This small molecule binds to this protein.
Small molecule (SMILES): CC(=O)N[C@@H]1[C@@H](O)[C@H](O)[C@@H](CO)O[C@H]1O

Sequence of chain 1.C:
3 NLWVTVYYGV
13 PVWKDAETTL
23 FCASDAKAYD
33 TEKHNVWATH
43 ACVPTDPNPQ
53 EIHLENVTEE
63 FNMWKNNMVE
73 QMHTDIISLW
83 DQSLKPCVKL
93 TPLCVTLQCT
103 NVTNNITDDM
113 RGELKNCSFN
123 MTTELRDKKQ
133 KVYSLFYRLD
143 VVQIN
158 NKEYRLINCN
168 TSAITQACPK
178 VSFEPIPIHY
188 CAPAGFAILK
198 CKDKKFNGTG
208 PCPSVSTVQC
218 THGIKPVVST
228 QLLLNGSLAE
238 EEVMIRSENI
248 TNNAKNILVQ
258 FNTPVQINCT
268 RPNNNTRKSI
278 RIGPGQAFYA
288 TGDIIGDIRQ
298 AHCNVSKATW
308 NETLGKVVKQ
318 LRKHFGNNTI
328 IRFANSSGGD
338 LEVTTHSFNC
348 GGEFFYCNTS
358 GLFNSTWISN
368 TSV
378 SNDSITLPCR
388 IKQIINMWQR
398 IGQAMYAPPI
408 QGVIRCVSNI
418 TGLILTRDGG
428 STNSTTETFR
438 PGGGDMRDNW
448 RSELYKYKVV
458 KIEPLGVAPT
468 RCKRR

Binding-site contacts:
Ligand atom O6 contacts residue TYR135 of chain 1.C at 4.1 Å.
Ligand atom C6 contacts residue TYR135 of chain 1.C at 4.4 Å (hydrophobic).
Ligand atom O5 contacts residue ASN118 of chain 1.C at 2.4 Å (h-bond).
Ligand atom C5 contacts residue TYR135 of chain 1.C at 3.6 Å (hydrophobic).
Ligand atom C3 contacts residue ASN118 of chain 1.C at 3.8 Å.
Ligand atom C8 contacts residue ASN118 of chain 1.C at 4.4 Å.
Ligand atom C7 contacts residue ASN118 of chain 1.C at 3.3 Å.
Ligand atom N2 contacts residue ASN118 of chain 1.C at 2.9 Å (h-bond).
Ligand atom O5 contacts residue TYR135 of chain 1.C at 4.0 Å.
Ligand atom C1 contacts residue TYR135 of chain 1.C at 4.0 Å (hydrophobic).
Ligand atom C4 contacts residue TYR135 of chain 1.C at 4.2 Å (hydrophobic).
Ligand atom C1 contacts residue ASN118 of chain 1.C at 1.4 Å.
Ligand atom C5 contacts residue ASN118 of chain 1.C at 3.7 Å.
Ligand atom C3 contacts residue TYR135 of chain 1.C at 4.0 Å (hydrophobic).
Ligand atom C7 contacts residue THR105 of chain 1.C at 4.3 Å.
Ligand atom C2 contacts residue ASN118 of chain 1.C at 2.5 Å.
Ligand atom C4 contacts residue ASN118 of chain 1.C at 4.2 Å.
Ligand atom O6 contacts residue SER120 of chain 1.C at 4.4 Å.
Ligand atom O4 contacts residue TYR135 of chain 1.C at 4.2 Å.
Ligand atom O7 contacts residue ASN118 of chain 1.C at 3.3 Å (h-bond).
Ligand atom O7 contacts residue THR105 of chain 1.C at 3.2 Å.